This protein binds this small molecule.
Small molecule (SMILES): CC(=O)N[C@@H]1[C@@H](O)[C@H](O)[C@@H](CO)O[C@H]1O

Sequence of chain 1.E:
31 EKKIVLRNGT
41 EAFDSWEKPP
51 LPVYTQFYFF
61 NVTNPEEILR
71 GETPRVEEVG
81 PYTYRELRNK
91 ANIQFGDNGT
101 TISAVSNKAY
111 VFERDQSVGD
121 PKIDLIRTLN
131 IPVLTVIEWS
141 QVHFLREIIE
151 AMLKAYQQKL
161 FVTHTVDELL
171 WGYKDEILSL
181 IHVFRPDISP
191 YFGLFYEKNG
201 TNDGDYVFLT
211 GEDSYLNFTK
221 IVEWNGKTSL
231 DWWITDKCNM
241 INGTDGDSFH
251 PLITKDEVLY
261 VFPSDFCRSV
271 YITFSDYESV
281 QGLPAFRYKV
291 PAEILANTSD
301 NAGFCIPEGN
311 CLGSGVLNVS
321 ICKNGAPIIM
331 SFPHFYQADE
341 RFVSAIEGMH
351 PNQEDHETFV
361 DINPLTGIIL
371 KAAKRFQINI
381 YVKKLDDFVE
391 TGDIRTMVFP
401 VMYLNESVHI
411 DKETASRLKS

Binding-site contacts:
Ligand atom O5 contacts residue SER214 of chain 1.E at 3.6 Å.
Ligand atom N2 contacts residue LEU209 of chain 1.E at 4.0 Å.
Ligand atom C1 contacts residue SER214 of chain 1.E at 4.1 Å.
Ligand atom C1 contacts residue ASP213 of chain 1.E at 3.3 Å.
Ligand atom C7 contacts residue ASN217 of chain 1.E at 4.1 Å.
Ligand atom N2 contacts residue ASN217 of chain 1.E at 2.9 Å (h-bond).
Ligand atom C5 contacts residue ASN217 of chain 1.E at 3.6 Å.
Ligand atom O7 contacts residue ASN217 of chain 1.E at 4.2 Å.
Ligand atom C4 contacts residue ASN217 of chain 1.E at 4.2 Å.
Ligand atom C5 contacts residue SER214 of chain 1.E at 4.2 Å.
Ligand atom C6 contacts residue SER214 of chain 1.E at 4.1 Å.
Ligand atom C7 contacts residue LEU209 of chain 1.E at 4.0 Å (hydrophobic).
Ligand atom O5 contacts residue ASN217 of chain 1.E at 2.4 Å (h-bond).
Ligand atom C2 contacts residue ASP213 of chain 1.E at 4.4 Å.
Ligand atom C3 contacts residue ASN217 of chain 1.E at 3.8 Å.
Ligand atom C1 contacts residue ASN217 of chain 1.E at 1.4 Å.
Ligand atom C8 contacts residue LEU209 of chain 1.E at 3.8 Å (hydrophobic).
Ligand atom C2 contacts residue ASN217 of chain 1.E at 2.5 Å.
Ligand atom O5 contacts residue ASP213 of chain 1.E at 4.2 Å.
Ligand atom N2 contacts residue ASP213 of chain 1.E at 4.3 Å.